Binding-site contacts:
Ligand atom C7 contacts residue SER308 of chain 1.A at 3.9 Å.
Ligand atom C2 contacts residue GLY333 of chain 1.A at 3.8 Å.
Ligand atom C4 contacts residue TRP332 of chain 1.A at 3.7 Å (hydrophobic).
Ligand atom C5 contacts residue GLY333 of chain 1.A at 3.9 Å.
Ligand atom N2 contacts residue ALA303 of chain 1.A at 3.3 Å (h-bond).
Ligand atom O1 contacts residue HIS158 of chain 1.A at 2.8 Å (h-bond).
Ligand atom C17 contacts residue HIS158 of chain 1.A at 4.0 Å.
Ligand atom C2 contacts residue GLY335 of chain 1.A at 3.4 Å.
Ligand atom N3 contacts residue GLN305 of chain 1.A at 4.0 Å.
Ligand atom C3 contacts residue ALA303 of chain 1.A at 3.7 Å (hydrophobic).
Ligand atom N2 contacts residue GLY343 of chain 1.A at 3.3 Å.
Ligand atom C4 contacts residue GLY333 of chain 1.A at 3.9 Å.
Ligand atom C5 contacts residue ASP302 of chain 1.A at 3.4 Å.
Ligand atom N1 contacts residue GLY335 of chain 1.A at 2.9 Å (h-bond).
Ligand atom N2 contacts residue ASP302 of chain 1.A at 3.0 Å (salt-bridge).
Ligand atom N1 contacts residue GLY333 of chain 1.A at 4.0 Å.
Ligand atom C10 contacts residue GLN305 of chain 1.A at 4.0 Å.
Ligand atom C5 contacts residue GLY335 of chain 1.A at 3.9 Å.
Ligand atom C1 contacts residue TRP332 of chain 1.A at 3.8 Å (hydrophobic).
Ligand atom N1 contacts residue ASP302 of chain 1.A at 2.5 Å (salt-bridge).
Ligand atom N1 contacts residue CYS336 of chain 1.A at 3.8 Å.
Ligand atom C14 contacts residue TYR256 of chain 1.A at 3.9 Å (hydrophobic).
Ligand atom C9 contacts residue GLN305 of chain 1.A at 3.9 Å.
Ligand atom C13 contacts residue TYR256 of chain 1.A at 4.0 Å (hydrophobic).
Ligand atom N1 contacts residue ALA303 of chain 1.A at 3.4 Å (h-bond).
Ligand atom C12 contacts residue GLN305 of chain 1.A at 3.7 Å.
Ligand atom C13 contacts residue GLN305 of chain 1.A at 3.7 Å.
Ligand atom N2 contacts residue TRP332 of chain 1.A at 4.0 Å.
Ligand atom C3 contacts residue TRP332 of chain 1.A at 3.8 Å (hydrophobic).
Ligand atom C1 contacts residue SER308 of chain 1.A at 3.9 Å.
Ligand atom C2 contacts residue CYS336 of chain 1.A at 3.7 Å (hydrophobic).
Ligand atom C8 contacts residue GLN305 of chain 1.A at 3.9 Å.
Ligand atom C6 contacts residue GLN305 of chain 1.A at 3.9 Å.
Ligand atom C4 contacts residue VAL330 of chain 1.A at 3.7 Å (hydrophobic).
Ligand atom C7 contacts residue GLN305 of chain 1.A at 4.0 Å.
Ligand atom N3 contacts residue SER308 of chain 1.A at 3.4 Å (h-bond).
Ligand atom C1 contacts residue VAL330 of chain 1.A at 3.6 Å (hydrophobic).
Ligand atom C5 contacts residue ALA303 of chain 1.A at 3.2 Å (hydrophobic).
Ligand atom C3 contacts residue GLY333 of chain 1.A at 3.7 Å.
Ligand atom C19 contacts residue LEU142 of chain 1.A at 3.5 Å (hydrophobic).

Sequence of chain 1.A:
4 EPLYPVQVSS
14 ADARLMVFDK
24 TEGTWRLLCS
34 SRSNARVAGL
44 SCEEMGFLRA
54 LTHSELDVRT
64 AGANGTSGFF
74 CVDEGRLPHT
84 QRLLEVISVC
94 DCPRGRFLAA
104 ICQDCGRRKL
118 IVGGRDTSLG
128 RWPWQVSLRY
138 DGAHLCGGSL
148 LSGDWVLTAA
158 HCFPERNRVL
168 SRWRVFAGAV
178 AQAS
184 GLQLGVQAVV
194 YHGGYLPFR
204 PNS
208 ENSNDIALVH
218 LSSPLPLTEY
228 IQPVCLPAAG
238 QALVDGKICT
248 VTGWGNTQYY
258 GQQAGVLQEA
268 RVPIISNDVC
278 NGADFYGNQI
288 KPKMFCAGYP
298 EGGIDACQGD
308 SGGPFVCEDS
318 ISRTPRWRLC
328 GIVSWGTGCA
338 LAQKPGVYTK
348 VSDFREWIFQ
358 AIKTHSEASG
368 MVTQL

This small molecule binds to this protein.
Small molecule (SMILES): [H]/N=C(\N)c1ccc2[nH]c(-c3cccc(C4(O)CCCCC4)n3)cc2c1